Binding-site contacts:
Ligand atom C4 contacts residue ASN301 of chain 1.A at 4.3 Å.
Ligand atom O7 contacts residue ASN301 of chain 1.A at 2.8 Å (h-bond).
Ligand atom C1 contacts residue ASN301 of chain 1.A at 1.4 Å.
Ligand atom N2 contacts residue ASN301 of chain 1.A at 2.6 Å (h-bond).
Ligand atom C3 contacts residue ASN301 of chain 1.A at 3.9 Å.
Ligand atom C2 contacts residue ASN301 of chain 1.A at 2.6 Å.
Ligand atom C8 contacts residue ASN301 of chain 1.A at 3.6 Å.
Ligand atom C5 contacts residue ASN301 of chain 1.A at 3.6 Å.
Ligand atom C7 contacts residue ASN301 of chain 1.A at 3.2 Å.
Ligand atom O5 contacts residue ASN301 of chain 1.A at 2.4 Å (h-bond).

The small molecule below binds the protein below.
Small molecule (SMILES): CC(=O)N[C@H]1[C@H](O[C@H]2[C@H](O)[C@@H](NC(C)=O)CO[C@@H]2CO)O[C@H](CO)[C@@H](O[C@@H]2O[C@H](CO)[C@@H](O)[C@H](O)[C@@H]2O)[C@@H]1O

Sequence of chain 1.A:
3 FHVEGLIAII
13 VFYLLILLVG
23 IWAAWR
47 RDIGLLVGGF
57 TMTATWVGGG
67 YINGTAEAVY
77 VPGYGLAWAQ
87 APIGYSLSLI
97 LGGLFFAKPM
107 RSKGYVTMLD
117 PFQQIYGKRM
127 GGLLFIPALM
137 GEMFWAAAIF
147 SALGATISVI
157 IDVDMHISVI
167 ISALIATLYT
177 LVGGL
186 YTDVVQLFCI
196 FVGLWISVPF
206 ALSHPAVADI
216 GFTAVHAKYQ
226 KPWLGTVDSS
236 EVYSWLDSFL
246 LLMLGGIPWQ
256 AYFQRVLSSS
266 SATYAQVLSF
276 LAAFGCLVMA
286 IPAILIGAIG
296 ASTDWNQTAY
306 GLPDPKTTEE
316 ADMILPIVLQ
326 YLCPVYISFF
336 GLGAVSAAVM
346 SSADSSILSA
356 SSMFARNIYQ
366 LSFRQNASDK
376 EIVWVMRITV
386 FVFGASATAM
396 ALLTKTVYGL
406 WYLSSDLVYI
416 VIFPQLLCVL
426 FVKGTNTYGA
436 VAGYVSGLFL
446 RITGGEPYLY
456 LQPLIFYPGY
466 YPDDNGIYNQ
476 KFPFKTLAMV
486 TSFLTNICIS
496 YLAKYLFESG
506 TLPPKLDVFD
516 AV